Binding-site contacts:
Ligand atom C5 contacts residue ASN315 of chain 10.E at 3.7 Å.
Ligand atom C6 contacts residue THR313 of chain 10.E at 4.5 Å.
Ligand atom C2 contacts residue ASN315 of chain 10.E at 2.5 Å.
Ligand atom C1 contacts residue VAL314 of chain 10.E at 4.4 Å (hydrophobic).
Ligand atom O5 contacts residue VAL314 of chain 10.E at 3.8 Å.
Ligand atom C8 contacts residue ILE281 of chain 10.E at 4.5 Å (hydrophobic).
Ligand atom C7 contacts residue ASN315 of chain 10.E at 3.3 Å.
Ligand atom C8 contacts residue ASN315 of chain 10.E at 3.5 Å.
Ligand atom O5 contacts residue THR313 of chain 10.E at 4.3 Å.
Ligand atom C6 contacts residue ASN315 of chain 10.E at 4.5 Å.
Ligand atom N2 contacts residue ASN315 of chain 10.E at 2.8 Å (h-bond).
Ligand atom C3 contacts residue ASN315 of chain 10.E at 3.8 Å.
Ligand atom O5 contacts residue ASN315 of chain 10.E at 2.4 Å (h-bond).
Ligand atom C1 contacts residue ASN315 of chain 10.E at 1.4 Å.
Ligand atom C4 contacts residue ASN315 of chain 10.E at 4.3 Å.
Ligand atom O7 contacts residue ASN315 of chain 10.E at 4.2 Å.

The protein below binds the small molecule below.
Small molecule (SMILES): CC(=O)N[C@@H]1[C@@H](O)[C@H](O)[C@@H](CO)O[C@H]1O

Sequence of chain 10.E:
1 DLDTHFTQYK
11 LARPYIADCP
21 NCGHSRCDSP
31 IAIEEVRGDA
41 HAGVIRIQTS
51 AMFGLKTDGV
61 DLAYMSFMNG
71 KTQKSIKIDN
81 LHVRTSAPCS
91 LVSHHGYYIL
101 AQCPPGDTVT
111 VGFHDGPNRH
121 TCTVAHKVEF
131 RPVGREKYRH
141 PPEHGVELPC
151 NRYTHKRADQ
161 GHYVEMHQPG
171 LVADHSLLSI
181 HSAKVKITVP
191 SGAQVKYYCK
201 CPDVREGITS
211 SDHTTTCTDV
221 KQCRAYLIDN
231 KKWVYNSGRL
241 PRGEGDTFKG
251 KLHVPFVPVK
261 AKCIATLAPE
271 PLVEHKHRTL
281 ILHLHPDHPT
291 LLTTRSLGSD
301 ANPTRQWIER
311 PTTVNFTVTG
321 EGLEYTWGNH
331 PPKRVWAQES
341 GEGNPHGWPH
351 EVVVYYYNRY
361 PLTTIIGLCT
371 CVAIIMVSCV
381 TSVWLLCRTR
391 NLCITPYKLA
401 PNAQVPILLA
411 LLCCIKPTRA